Binding-site contacts:
Ligand atom C6 contacts residue GLU51 of chain 1.D at 3.8 Å.
Ligand atom O4 contacts residue HIS57 of chain 1.D at 4.4 Å.
Ligand atom O1 contacts residue GLN56 of chain 1.D at 4.4 Å.
Ligand atom O2 contacts residue ASN90 of chain 1.D at 3.5 Å (h-bond).
Ligand atom C5 contacts residue GLU51 of chain 1.D at 4.4 Å.
Ligand atom O5 contacts residue GLN56 of chain 1.D at 3.7 Å.
Ligand atom C4 contacts residue GLN56 of chain 1.D at 4.5 Å.
Ligand atom O6 contacts residue GLN56 of chain 1.D at 3.8 Å.
Ligand atom C2 contacts residue ASN90 of chain 1.D at 4.5 Å.
Ligand atom C4 contacts residue TRP88 of chain 1.D at 3.7 Å (hydrophobic).
Ligand atom C4 contacts residue LYS91 of chain 1.D at 3.9 Å.
Ligand atom O4 contacts residue GLU51 of chain 1.D at 2.9 Å (salt-bridge).
Ligand atom O4 contacts residue LYS91 of chain 1.D at 2.9 Å (salt-bridge).
Ligand atom C4 contacts residue GLU51 of chain 1.D at 3.6 Å.
Ligand atom O6 contacts residue GLN61 of chain 1.D at 3.1 Å (h-bond).
Ligand atom C5 contacts residue TRP88 of chain 1.D at 3.8 Å (hydrophobic).
Ligand atom O3 contacts residue TRP88 of chain 1.D at 4.2 Å.
Ligand atom O6 contacts residue TRP88 of chain 1.D at 3.7 Å.
Ligand atom C6 contacts residue HIS57 of chain 1.D at 3.4 Å.
Ligand atom C2 contacts residue LYS91 of chain 1.D at 4.2 Å.
Ligand atom O3 contacts residue LYS91 of chain 1.D at 3.0 Å (salt-bridge).
Ligand atom O6 contacts residue HIS57 of chain 1.D at 3.5 Å.
Ligand atom C3 contacts residue ASN90 of chain 1.D at 3.8 Å.
Ligand atom C6 contacts residue GLN61 of chain 1.D at 4.2 Å.
Ligand atom C5 contacts residue GLN56 of chain 1.D at 4.4 Å.
Ligand atom C3 contacts residue LYS91 of chain 1.D at 3.8 Å.
Ligand atom O3 contacts residue ASN90 of chain 1.D at 2.8 Å (h-bond).
Ligand atom O4 contacts residue GLN56 of chain 1.D at 3.5 Å.
Ligand atom C3 contacts residue TRP88 of chain 1.D at 3.8 Å (hydrophobic).
Ligand atom C6 contacts residue TRP88 of chain 1.D at 3.9 Å (hydrophobic).
Ligand atom C6 contacts residue GLN56 of chain 1.D at 3.9 Å.

Sequence of chain 1.D:
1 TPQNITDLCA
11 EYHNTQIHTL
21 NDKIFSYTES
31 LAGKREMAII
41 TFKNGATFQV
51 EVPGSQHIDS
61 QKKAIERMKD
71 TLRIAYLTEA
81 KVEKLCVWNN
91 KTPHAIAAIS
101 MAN

This protein binds this small molecule.
Small molecule (SMILES): OC[C@H]1O[C@@H](O)[C@H](O)[C@@H](O)[C@H]1O